The small molecule below binds the protein below.
Small molecule (SMILES): CC(=O)N[C@@H]1[C@@H](O)[C@H](O)[C@@H](CO)O[C@H]1O

Binding-site contacts:
Ligand atom C4 contacts residue LEU46 of chain 1.B at 4.2 Å (hydrophobic).
Ligand atom O5 contacts residue LEU46 of chain 1.B at 4.3 Å.
Ligand atom C7 contacts residue ASN53 of chain 1.B at 4.0 Å.
Ligand atom C6 contacts residue PRO48 of chain 1.B at 4.1 Å (hydrophobic).
Ligand atom C6 contacts residue ASN53 of chain 1.B at 4.2 Å.
Ligand atom O7 contacts residue ASN53 of chain 1.B at 3.6 Å (h-bond).
Ligand atom O5 contacts residue ASN53 of chain 1.B at 1.9 Å (h-bond).
Ligand atom C3 contacts residue ASN53 of chain 1.B at 3.8 Å.
Ligand atom O6 contacts residue ASN53 of chain 1.B at 4.1 Å.
Ligand atom C1 contacts residue ASN53 of chain 1.B at 1.4 Å.
Ligand atom N2 contacts residue ASN53 of chain 1.B at 3.2 Å (h-bond).
Ligand atom C2 contacts residue ASN53 of chain 1.B at 2.5 Å.
Ligand atom C5 contacts residue ASN53 of chain 1.B at 3.3 Å.
Ligand atom O6 contacts residue LEU46 of chain 1.B at 3.5 Å.
Ligand atom O6 contacts residue PRO48 of chain 1.B at 3.1 Å.
Ligand atom C4 contacts residue ASN53 of chain 1.B at 4.0 Å.

Sequence of chain 1.B:
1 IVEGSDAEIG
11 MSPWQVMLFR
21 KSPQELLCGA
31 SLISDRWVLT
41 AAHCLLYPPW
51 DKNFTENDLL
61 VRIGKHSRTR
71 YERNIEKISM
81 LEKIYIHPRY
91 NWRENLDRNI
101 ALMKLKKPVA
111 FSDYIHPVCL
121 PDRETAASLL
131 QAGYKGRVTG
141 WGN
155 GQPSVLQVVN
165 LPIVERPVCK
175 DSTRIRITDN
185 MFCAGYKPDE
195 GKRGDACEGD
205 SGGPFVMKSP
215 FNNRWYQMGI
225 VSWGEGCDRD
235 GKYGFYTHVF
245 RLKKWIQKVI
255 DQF